Binding-site contacts:
Ligand atom C8 contacts residue ASN37 of chain 3.A at 4.1 Å.
Ligand atom C7 contacts residue ASN37 of chain 3.A at 3.7 Å.
Ligand atom O5 contacts residue ALA38 of chain 3.A at 3.7 Å.
Ligand atom O6 contacts residue ALA38 of chain 3.A at 2.8 Å (h-bond).
Ligand atom C4 contacts residue ASN37 of chain 3.A at 4.2 Å.
Ligand atom O6 contacts residue THR39 of chain 3.A at 3.8 Å.
Ligand atom O5 contacts residue ASN37 of chain 3.A at 2.4 Å (h-bond).
Ligand atom N2 contacts residue ASN37 of chain 3.A at 2.9 Å (h-bond).
Ligand atom C5 contacts residue ASN37 of chain 3.A at 3.7 Å.
Ligand atom C6 contacts residue ALA38 of chain 3.A at 4.1 Å (hydrophobic).
Ligand atom O5 contacts residue THR317 of chain 3.A at 4.4 Å.
Ligand atom C3 contacts residue ASN37 of chain 3.A at 3.7 Å.
Ligand atom C2 contacts residue ASN37 of chain 3.A at 2.3 Å.
Ligand atom C1 contacts residue ASN37 of chain 3.A at 1.4 Å.
Ligand atom C5 contacts residue ALA38 of chain 3.A at 4.5 Å (hydrophobic).

Sequence of chain 3.A:
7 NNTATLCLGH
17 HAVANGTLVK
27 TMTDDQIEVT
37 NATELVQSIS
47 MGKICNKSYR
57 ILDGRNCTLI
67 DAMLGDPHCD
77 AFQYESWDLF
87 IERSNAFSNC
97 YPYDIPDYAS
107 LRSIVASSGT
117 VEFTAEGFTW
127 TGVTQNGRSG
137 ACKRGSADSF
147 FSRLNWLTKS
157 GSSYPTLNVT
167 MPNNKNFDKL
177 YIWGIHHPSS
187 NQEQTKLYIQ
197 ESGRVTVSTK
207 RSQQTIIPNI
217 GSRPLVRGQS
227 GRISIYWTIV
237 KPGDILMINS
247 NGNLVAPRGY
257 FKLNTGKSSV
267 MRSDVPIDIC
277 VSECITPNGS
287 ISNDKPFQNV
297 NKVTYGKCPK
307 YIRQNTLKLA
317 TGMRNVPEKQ

The protein below binds the small molecule below.
Small molecule (SMILES): CC(=O)N[C@H]1[C@H](O[C@H]2[C@H](O)[C@@H](NC(C)=O)CO[C@@H]2CO)O[C@H](CO)[C@@H](O)[C@@H]1O